Sequence of chain 1.F:
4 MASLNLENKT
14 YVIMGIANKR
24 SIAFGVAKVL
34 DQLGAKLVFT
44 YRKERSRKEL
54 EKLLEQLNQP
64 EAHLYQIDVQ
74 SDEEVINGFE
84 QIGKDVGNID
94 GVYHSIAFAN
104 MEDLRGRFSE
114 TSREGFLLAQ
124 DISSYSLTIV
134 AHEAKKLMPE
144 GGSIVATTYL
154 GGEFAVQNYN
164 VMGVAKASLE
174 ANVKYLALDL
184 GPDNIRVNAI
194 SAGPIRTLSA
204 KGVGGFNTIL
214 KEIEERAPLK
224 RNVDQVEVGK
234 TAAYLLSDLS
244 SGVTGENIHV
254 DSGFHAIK

This protein binds this small molecule.
Small molecule (SMILES): C=C(CC/C=C/C=C/C[C@H](C)CC(=O)C[C@@H](O)CNC(=O)[C@H](C)[C@@H](C)OC(N)=O)C[C@@H](C)C/C(C)=C/C(=O)O

Binding-site contacts:
Ligand atom C11 contacts residue ALA100 of chain 1.F at 3.7 Å (hydrophobic).
Ligand atom C05 contacts residue VAL206 of chain 1.F at 3.8 Å (hydrophobic).
Ligand atom C02 contacts residue TYR162 of chain 1.F at 3.8 Å (hydrophobic).
Ligand atom C11 contacts residue MET165 of chain 1.F at 3.8 Å (hydrophobic).
Ligand atom C36 contacts residue NDP1 of chain 1.S at 3.3 Å.
Ligand atom O17 contacts residue MET104 of chain 1.F at 3.5 Å.
Ligand atom O29 contacts residue SER202 of chain 1.F at 3.8 Å.
Ligand atom C27 contacts residue NDP1 of chain 1.S at 3.8 Å.
Ligand atom N28 contacts residue SER202 of chain 1.F at 2.5 Å (h-bond).
Ligand atom O29 contacts residue NDP1 of chain 1.S at 3.5 Å.
Ligand atom C10 contacts residue MET165 of chain 1.F at 3.8 Å (hydrophobic).
Ligand atom N28 contacts residue ALA100 of chain 1.F at 2.9 Å (h-bond).
Ligand atom C06 contacts residue VAL206 of chain 1.F at 3.8 Å (hydrophobic).
Ligand atom C08 contacts residue TYR162 of chain 1.F at 3.8 Å (hydrophobic).
Ligand atom C35 contacts residue NDP1 of chain 1.S at 3.7 Å.
Ligand atom C24 contacts residue SER202 of chain 1.F at 3.8 Å.
Ligand atom C34 contacts residue NDP1 of chain 1.S at 3.3 Å.
Ligand atom O21 contacts residue PHE101 of chain 1.F at 3.8 Å.
Ligand atom C32 contacts residue ILE212 of chain 1.F at 3.5 Å (hydrophobic).
Ligand atom O39 contacts residue TYR162 of chain 1.F at 2.4 Å (h-bond).
Ligand atom O26 contacts residue SER202 of chain 1.F at 2.5 Å (h-bond).
Ligand atom C15 contacts residue SER202 of chain 1.F at 3.7 Å.
Ligand atom C33 contacts residue NDP1 of chain 1.S at 3.3 Å.
Ligand atom C37 contacts residue NDP1 of chain 1.S at 3.2 Å.
Ligand atom O14 contacts residue ALA102 of chain 1.F at 3.0 Å (h-bond).
Ligand atom C30 contacts residue TYR162 of chain 1.F at 3.4 Å (hydrophobic).
Ligand atom C01 contacts residue GLN160 of chain 1.F at 3.6 Å.
Ligand atom O39 contacts residue NDP1 of chain 1.S at 2.6 Å (h-bond).
Ligand atom C01 contacts residue VAL159 of chain 1.F at 3.7 Å (hydrophobic).
Ligand atom C36 contacts residue TYR162 of chain 1.F at 3.7 Å (hydrophobic).
Ligand atom O17 contacts residue ALA102 of chain 1.F at 2.8 Å (h-bond).
Ligand atom C11 contacts residue PHE101 of chain 1.F at 3.8 Å (hydrophobic).
Ligand atom N28 contacts residue PHE101 of chain 1.F at 3.7 Å.
Ligand atom C27 contacts residue SER202 of chain 1.F at 2.8 Å.
Ligand atom C16 contacts residue ALA102 of chain 1.F at 3.9 Å (hydrophobic).
Ligand atom O38 contacts residue NDP1 of chain 1.S at 3.0 Å.
Ligand atom C37 contacts residue TYR162 of chain 1.F at 3.5 Å (hydrophobic).
Ligand atom C35 contacts residue ALA203 of chain 1.F at 3.8 Å (hydrophobic).
Ligand atom C25 contacts residue NDP1 of chain 1.S at 3.6 Å.
Ligand atom O14 contacts residue PHE101 of chain 1.F at 3.4 Å.